Binding-site contacts:
Ligand atom S1 contacts residue LEU127 of chain 1.B at 3.9 Å.
Ligand atom C4 contacts residue GLU171 of chain 1.B at 3.3 Å.
Ligand atom C2 contacts residue ASP231 of chain 1.B at 4.3 Å.
Ligand atom C7 contacts residue TYR232 of chain 1.B at 3.3 Å (hydrophobic).
Ligand atom C5 contacts residue ACT1 of chain 1.O at 4.0 Å.
Ligand atom N2 contacts residue TYR232 of chain 1.B at 3.7 Å.
Ligand atom C1 contacts residue TYR229 of chain 1.B at 4.4 Å (hydrophobic).
Ligand atom C1 contacts residue ASP231 of chain 1.B at 3.5 Å.
Ligand atom N1 contacts residue ASP231 of chain 1.B at 4.4 Å.
Ligand atom C5 contacts residue GLU171 of chain 1.B at 4.0 Å.
Ligand atom C1 contacts residue HIS170 of chain 1.B at 3.5 Å.
Ligand atom C4 contacts residue THR167 of chain 1.B at 3.9 Å.
Ligand atom N2 contacts residue LEU127 of chain 1.B at 3.8 Å.
Ligand atom C7 contacts residue LEU127 of chain 1.B at 3.9 Å (hydrophobic).
Ligand atom N1 contacts residue MET238 of chain 1.B at 3.1 Å.
Ligand atom C6 contacts residue LEU127 of chain 1.B at 3.6 Å (hydrophobic).
Ligand atom N3 contacts residue LEU127 of chain 1.B at 4.2 Å.
Ligand atom C3 contacts residue THR167 of chain 1.B at 4.1 Å.
Ligand atom S1 contacts residue TYR232 of chain 1.B at 3.6 Å.
Ligand atom C5 contacts residue LEU127 of chain 1.B at 3.7 Å (hydrophobic).
Ligand atom N1 contacts residue TYR232 of chain 1.B at 4.5 Å.
Ligand atom C6 contacts residue TYR232 of chain 1.B at 3.6 Å (hydrophobic).
Ligand atom C2 contacts residue HIS170 of chain 1.B at 3.8 Å.
Ligand atom C4 contacts residue LEU127 of chain 1.B at 4.1 Å (hydrophobic).
Ligand atom C3 contacts residue GLU171 of chain 1.B at 4.2 Å.
Ligand atom C1 contacts residue MET238 of chain 1.B at 3.2 Å (hydrophobic).
Ligand atom C4 contacts residue ACT1 of chain 1.O at 3.9 Å.
Ligand atom C2 contacts residue TYR232 of chain 1.B at 4.0 Å (hydrophobic).
Ligand atom C5 contacts residue TYR232 of chain 1.B at 4.2 Å (hydrophobic).
Ligand atom C2 contacts residue LEU127 of chain 1.B at 4.4 Å (hydrophobic).
Ligand atom C1 contacts residue THR233 of chain 1.B at 4.1 Å.
Ligand atom N3 contacts residue TYR232 of chain 1.B at 3.1 Å.
Ligand atom N1 contacts residue ASP235 of chain 1.B at 4.0 Å.
Ligand atom N1 contacts residue THR233 of chain 1.B at 3.1 Å (h-bond).
Ligand atom C3 contacts residue HIS170 of chain 1.B at 3.3 Å.
Ligand atom N3 contacts residue ASP231 of chain 1.B at 4.5 Å.
Ligand atom N1 contacts residue TYR162 of chain 1.B at 4.4 Å.
Ligand atom C1 contacts residue TYR232 of chain 1.B at 4.3 Å (hydrophobic).
Ligand atom C4 contacts residue HIS170 of chain 1.B at 3.6 Å.

Sequence of chain 1.B:
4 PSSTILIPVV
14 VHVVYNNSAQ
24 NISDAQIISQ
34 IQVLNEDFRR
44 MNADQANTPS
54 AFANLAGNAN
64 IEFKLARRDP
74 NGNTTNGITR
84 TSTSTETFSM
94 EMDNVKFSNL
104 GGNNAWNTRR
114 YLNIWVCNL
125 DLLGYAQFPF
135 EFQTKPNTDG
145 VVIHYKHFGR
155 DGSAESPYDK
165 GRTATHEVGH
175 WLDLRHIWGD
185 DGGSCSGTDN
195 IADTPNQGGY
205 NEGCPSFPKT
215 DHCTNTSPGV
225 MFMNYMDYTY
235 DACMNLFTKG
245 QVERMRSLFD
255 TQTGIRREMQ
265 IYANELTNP

The small molecule below binds the protein below.
Small molecule (SMILES): NCc1cccc2nsnc12